Binding-site contacts:
Ligand atom C35 contacts residue HIS268 of chain 1.A at 3.6 Å.
Ligand atom O37 contacts residue HIS268 of chain 1.A at 2.5 Å (h-bond).
Ligand atom C5 contacts residue ILE160 of chain 1.A at 3.7 Å (hydrophobic).
Ligand atom C5 contacts residue CYS104 of chain 1.A at 3.7 Å (hydrophobic).
Ligand atom O37 contacts residue LEU272 of chain 1.A at 3.5 Å.
Ligand atom O6 contacts residue CYS104 of chain 1.A at 3.3 Å (h-bond).
Ligand atom N4 contacts residue ILE160 of chain 1.A at 3.3 Å.
Ligand atom N25 contacts residue CYS104 of chain 1.A at 3.4 Å.
Ligand atom C18 contacts residue ILE145 of chain 1.A at 3.6 Å (hydrophobic).
Ligand atom C32 contacts residue PHE182 of chain 1.A at 3.8 Å (hydrophobic).
Ligand atom C2 contacts residue CYS104 of chain 1.A at 3.4 Å (hydrophobic).
Ligand atom C3 contacts residue ILE160 of chain 1.A at 3.4 Å (hydrophobic).
Ligand atom N25 contacts residue PHE101 of chain 1.A at 3.4 Å.
Ligand atom C1 contacts residue MET183 of chain 1.A at 3.8 Å (hydrophobic).
Ligand atom C18 contacts residue SER108 of chain 1.A at 3.8 Å.
Ligand atom C31 contacts residue ILE100 of chain 1.A at 3.6 Å (hydrophobic).
Ligand atom C3 contacts residue CYS104 of chain 1.A at 3.8 Å (hydrophobic).
Ligand atom C31 contacts residue PHE179 of chain 1.A at 3.6 Å (hydrophobic).
Ligand atom C1 contacts residue CYS104 of chain 1.A at 3.8 Å (hydrophobic).
Ligand atom C34 contacts residue CYS104 of chain 1.A at 3.8 Å (hydrophobic).
Ligand atom C30 contacts residue PHE179 of chain 1.A at 3.6 Å (hydrophobic).
Ligand atom C24 contacts residue CYS104 of chain 1.A at 3.4 Å (hydrophobic).
Ligand atom C23 contacts residue CYS104 of chain 1.A at 3.8 Å (hydrophobic).
Ligand atom C29 contacts residue PHE101 of chain 1.A at 3.5 Å (hydrophobic).
Ligand atom C10 contacts residue PHE83 of chain 1.A at 3.7 Å (hydrophobic).
Ligand atom O15 contacts residue CYS104 of chain 1.A at 3.6 Å.
Ligand atom N26 contacts residue CYS104 of chain 1.A at 3.7 Å.
Ligand atom N27 contacts residue MET183 of chain 1.A at 3.8 Å.
Ligand atom C22 contacts residue HIS268 of chain 1.A at 3.6 Å.
Ligand atom C10 contacts residue GLY103 of chain 1.A at 3.7 Å.
Ligand atom C11 contacts residue GLY103 of chain 1.A at 3.6 Å.
Ligand atom C2 contacts residue ILE160 of chain 1.A at 3.9 Å (hydrophobic).
Ligand atom C33 contacts residue PHE182 of chain 1.A at 3.5 Å (hydrophobic).
Ligand atom C22 contacts residue TYR146 of chain 1.A at 3.4 Å (hydrophobic).
Ligand atom C35 contacts residue TYR292 of chain 1.A at 3.4 Å (hydrophobic).
Ligand atom O36 contacts residue TYR292 of chain 1.A at 2.7 Å (h-bond).
Ligand atom C31 contacts residue LEU175 of chain 1.A at 3.8 Å (hydrophobic).
Ligand atom C21 contacts residue CYS104 of chain 1.A at 3.8 Å (hydrophobic).
Ligand atom O37 contacts residue TYR292 of chain 1.A at 3.4 Å (h-bond).
Ligand atom C23 contacts residue HIS268 of chain 1.A at 3.8 Å.

A protein and the small-molecule ligand that binds it are described below.
Small molecule (SMILES): Cc1oc(-c2ccccc2)nc1CCOc1cccc(Cc2nn(-c3ccccc3)nc2CC(=O)O)c1

Sequence of chain 1.A:
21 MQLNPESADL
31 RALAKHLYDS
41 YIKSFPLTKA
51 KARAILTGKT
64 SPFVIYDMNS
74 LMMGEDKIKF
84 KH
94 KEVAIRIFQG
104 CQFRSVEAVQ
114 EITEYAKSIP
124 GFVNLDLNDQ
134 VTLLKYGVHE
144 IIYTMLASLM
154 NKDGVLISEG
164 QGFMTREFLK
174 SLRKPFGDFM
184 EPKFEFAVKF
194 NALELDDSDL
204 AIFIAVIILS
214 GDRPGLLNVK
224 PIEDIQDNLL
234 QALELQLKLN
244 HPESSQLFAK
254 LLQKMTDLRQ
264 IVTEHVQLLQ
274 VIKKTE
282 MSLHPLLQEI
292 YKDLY